Sequence of chain 1.C:
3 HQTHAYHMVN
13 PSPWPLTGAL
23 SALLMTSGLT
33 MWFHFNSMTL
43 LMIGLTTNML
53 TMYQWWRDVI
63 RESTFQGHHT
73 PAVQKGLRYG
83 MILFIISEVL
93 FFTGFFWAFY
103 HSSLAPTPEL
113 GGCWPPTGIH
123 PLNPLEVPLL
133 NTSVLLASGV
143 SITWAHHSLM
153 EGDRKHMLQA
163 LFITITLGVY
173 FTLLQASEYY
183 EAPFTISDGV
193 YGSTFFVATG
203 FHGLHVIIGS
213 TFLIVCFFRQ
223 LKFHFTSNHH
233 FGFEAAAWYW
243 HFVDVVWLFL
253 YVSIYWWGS

Sequence of chain 1.G:
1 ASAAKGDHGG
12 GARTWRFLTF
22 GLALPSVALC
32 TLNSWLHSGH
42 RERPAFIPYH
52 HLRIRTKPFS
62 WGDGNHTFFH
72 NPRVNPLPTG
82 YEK

A protein and the small-molecule ligand that binds it are described below.
Small molecule (SMILES): CCCCCCCCCCO[C@@H]1O[C@H](CO)[C@@H](O[C@H]2O[C@H](CO)[C@@H](O)[C@H](O)[C@H]2O)[C@H](O)[C@H]1O

Binding-site contacts:
Ligand atom O1 contacts residue TRP62 of chain 1.G at 4.4 Å.
Ligand atom O16 contacts residue TRP34 of chain 1.C at 4.2 Å.
Ligand atom O61 contacts residue TRP34 of chain 1.C at 2.8 Å (h-bond).
Ligand atom O5 contacts residue MET40 of chain 1.C at 3.7 Å.
Ligand atom C6 contacts residue TRP34 of chain 1.C at 4.2 Å (hydrophobic).
Ligand atom C40 contacts residue LEU206 of chain 1.C at 3.8 Å (hydrophobic).
Ligand atom C19 contacts residue PEK1 of chain 1.WA at 4.4 Å.
Ligand atom O5 contacts residue TRP34 of chain 1.C at 3.2 Å.
Ligand atom C8 contacts residue GLY63 of chain 1.G at 3.6 Å.
Ligand atom C7 contacts residue GLY63 of chain 1.G at 4.2 Å.
Ligand atom C57 contacts residue SER61 of chain 1.G at 4.4 Å.
Ligand atom O3 contacts residue TRP62 of chain 1.G at 4.3 Å.
Ligand atom C10 contacts residue TRP62 of chain 1.G at 4.5 Å (hydrophobic).
Ligand atom O4 contacts residue GLY63 of chain 1.G at 4.1 Å.
Ligand atom C43 contacts residue PGV1 of chain 1.HA at 4.5 Å.
Ligand atom C43 contacts residue PEK1 of chain 1.WA at 4.3 Å.
Ligand atom C9 contacts residue GLY63 of chain 1.G at 4.0 Å.
Ligand atom C28 contacts residue PEK1 of chain 1.WA at 4.4 Å.
Ligand atom C2 contacts residue PHE69 of chain 1.G at 3.8 Å (hydrophobic).
Ligand atom O2 contacts residue GLY63 of chain 1.G at 4.5 Å.
Ligand atom C22 contacts residue PEK1 of chain 1.WA at 3.8 Å.
Ligand atom C6 contacts residue PHE69 of chain 1.G at 4.2 Å (hydrophobic).
Ligand atom C57 contacts residue MET40 of chain 1.C at 4.1 Å (hydrophobic).
Ligand atom C3 contacts residue PHE69 of chain 1.G at 4.4 Å (hydrophobic).
Ligand atom O61 contacts residue SER61 of chain 1.G at 4.0 Å.
Ligand atom C6 contacts residue MET40 of chain 1.C at 4.5 Å (hydrophobic).
Ligand atom C1 contacts residue PHE69 of chain 1.G at 3.7 Å (hydrophobic).
Ligand atom O61 contacts residue MET40 of chain 1.C at 3.1 Å (h-bond).
Ligand atom C37 contacts residue PEK1 of chain 1.WA at 4.1 Å.
Ligand atom C11 contacts residue GLY63 of chain 1.G at 4.4 Å.
Ligand atom O6 contacts residue GLY63 of chain 1.G at 3.9 Å.
Ligand atom C57 contacts residue TRP62 of chain 1.G at 3.7 Å (hydrophobic).
Ligand atom C18 contacts residue PEK1 of chain 1.WA at 4.2 Å.
Ligand atom C18 contacts residue TRP34 of chain 1.C at 4.3 Å (hydrophobic).
Ligand atom C57 contacts residue TRP34 of chain 1.C at 3.8 Å (hydrophobic).
Ligand atom C4 contacts residue MET40 of chain 1.C at 4.0 Å (hydrophobic).
Ligand atom C4 contacts residue TRP34 of chain 1.C at 4.0 Å (hydrophobic).
Ligand atom O6 contacts residue TRP62 of chain 1.G at 4.0 Å.
Ligand atom C31 contacts residue PEK1 of chain 1.WA at 4.5 Å.